Sequence of chain 32.C:
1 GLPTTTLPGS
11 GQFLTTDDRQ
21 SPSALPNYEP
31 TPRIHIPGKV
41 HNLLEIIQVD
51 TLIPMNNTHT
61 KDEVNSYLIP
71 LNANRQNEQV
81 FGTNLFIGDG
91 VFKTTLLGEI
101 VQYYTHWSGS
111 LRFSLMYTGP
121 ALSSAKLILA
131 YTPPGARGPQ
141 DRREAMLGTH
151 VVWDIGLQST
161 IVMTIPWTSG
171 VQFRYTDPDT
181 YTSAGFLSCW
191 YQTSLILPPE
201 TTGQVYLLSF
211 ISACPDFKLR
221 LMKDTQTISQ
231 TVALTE

This protein binds this small molecule.
Small molecule (SMILES): Cc1cc(CCCCCOc2c(Cl)cc(C3=NCCO3)cc2Cl)on1

Binding-site contacts:
Ligand atom O1B contacts residue VAL188 of chain 31.A at 3.8 Å.
Ligand atom CL2 contacts residue MET224 of chain 31.A at 3.2 Å.
Ligand atom C4A contacts residue VAL176 of chain 31.A at 3.9 Å (hydrophobic).
Ligand atom CL1 contacts residue LEU25 of chain 31.C at 3.5 Å.
Ligand atom C2C contacts residue MET221 of chain 31.A at 3.3 Å (hydrophobic).
Ligand atom C3C contacts residue ILE104 of chain 31.A at 3.6 Å (hydrophobic).
Ligand atom C4B contacts residue PHE186 of chain 31.A at 3.6 Å (hydrophobic).
Ligand atom CL2 contacts residue ILE104 of chain 31.A at 3.4 Å.
Ligand atom C1C contacts residue TYR128 of chain 31.A at 3.6 Å (hydrophobic).
Ligand atom C4A contacts residue PRO174 of chain 31.A at 3.2 Å (hydrophobic).
Ligand atom C4 contacts residue TYR197 of chain 31.A at 3.6 Å (hydrophobic).
Ligand atom C5C contacts residue TYR152 of chain 31.A at 3.8 Å (hydrophobic).
Ligand atom C5A contacts residue ALA150 of chain 31.A at 3.4 Å (hydrophobic).
Ligand atom C3B contacts residue ALA24 of chain 31.C at 4.0 Å (hydrophobic).
Ligand atom CL2 contacts residue TYR128 of chain 31.A at 3.4 Å.
Ligand atom C3C contacts residue TYR128 of chain 31.A at 3.8 Å (hydrophobic).
Ligand atom O1A contacts residue MET224 of chain 31.A at 3.9 Å.
Ligand atom C4B contacts residue TYR152 of chain 31.A at 3.7 Å (hydrophobic).
Ligand atom N3A contacts residue PRO174 of chain 31.A at 3.3 Å (h-bond).
Ligand atom C1C contacts residue LEU106 of chain 31.A at 3.9 Å (hydrophobic).
Ligand atom C4C contacts residue VAL191 of chain 31.A at 3.7 Å (hydrophobic).
Ligand atom C2A contacts residue PHE186 of chain 31.A at 3.6 Å (hydrophobic).
Ligand atom C5 contacts residue MET221 of chain 31.A at 3.9 Å (hydrophobic).
Ligand atom C5A contacts residue VAL176 of chain 31.A at 3.8 Å (hydrophobic).
Ligand atom CL1 contacts residue VAL188 of chain 31.A at 3.7 Å.
Ligand atom O1A contacts residue PHE186 of chain 31.A at 3.4 Å.
Ligand atom N3A contacts residue ALA24 of chain 31.C at 3.8 Å.
Ligand atom C4A contacts residue SER175 of chain 31.A at 3.6 Å.
Ligand atom O1 contacts residue MET221 of chain 31.A at 3.4 Å (h-bond).
Ligand atom O1 contacts residue LEU106 of chain 31.A at 3.7 Å.
Ligand atom C2C contacts residue ILE104 of chain 31.A at 3.9 Å (hydrophobic).
Ligand atom N2 contacts residue ASN219 of chain 31.A at 3.5 Å (h-bond).
Ligand atom C5B contacts residue PHE186 of chain 31.A at 3.8 Å (hydrophobic).
Ligand atom C4A contacts residue ALA150 of chain 31.A at 3.9 Å (hydrophobic).
Ligand atom C3B contacts residue TYR152 of chain 31.A at 3.9 Å (hydrophobic).
Ligand atom C5B contacts residue MET224 of chain 31.A at 3.8 Å (hydrophobic).
Ligand atom C5 contacts residue LEU106 of chain 31.A at 3.7 Å (hydrophobic).
Ligand atom N2 contacts residue MET221 of chain 31.A at 3.9 Å.
Ligand atom C31 contacts residue TYR197 of chain 31.A at 3.6 Å (hydrophobic).
Ligand atom C31 contacts residue ASN219 of chain 31.A at 3.7 Å.

Sequence of chain 31.A:
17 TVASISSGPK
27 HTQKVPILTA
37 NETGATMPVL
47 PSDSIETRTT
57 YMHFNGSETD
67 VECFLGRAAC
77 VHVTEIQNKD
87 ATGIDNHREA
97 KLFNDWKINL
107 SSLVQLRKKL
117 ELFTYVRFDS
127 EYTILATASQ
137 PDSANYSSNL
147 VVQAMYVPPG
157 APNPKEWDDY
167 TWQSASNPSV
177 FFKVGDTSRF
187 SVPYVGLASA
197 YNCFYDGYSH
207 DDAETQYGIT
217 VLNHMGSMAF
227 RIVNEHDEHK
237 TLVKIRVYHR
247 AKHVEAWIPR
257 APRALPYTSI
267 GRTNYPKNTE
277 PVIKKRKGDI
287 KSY

Sequence of chain 31.C:
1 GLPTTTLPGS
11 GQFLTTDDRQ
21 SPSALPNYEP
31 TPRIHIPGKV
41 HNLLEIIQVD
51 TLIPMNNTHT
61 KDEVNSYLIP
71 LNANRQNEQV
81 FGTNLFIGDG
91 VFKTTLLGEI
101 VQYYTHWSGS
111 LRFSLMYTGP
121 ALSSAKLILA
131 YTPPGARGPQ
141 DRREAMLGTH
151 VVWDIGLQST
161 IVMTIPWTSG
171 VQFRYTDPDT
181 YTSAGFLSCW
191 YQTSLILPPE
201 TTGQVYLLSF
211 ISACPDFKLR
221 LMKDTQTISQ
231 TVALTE